The protein below binds the small molecule below.
Small molecule (SMILES): c1cc2c(cc1Nc1ccc3nnnn3n1)CCC2

Binding-site contacts:
Ligand atom NAM contacts residue LEU136 of chain 1.C at 3.9 Å.
Ligand atom CAP contacts residue LEU136 of chain 1.D at 4.0 Å (hydrophobic).
Ligand atom NAO contacts residue ASN133 of chain 1.D at 3.6 Å.
Ligand atom CAE contacts residue LEU136 of chain 1.C at 4.0 Å (hydrophobic).
Ligand atom CAR contacts residue LEU136 of chain 1.C at 3.9 Å (hydrophobic).
Ligand atom NAL contacts residue LEU136 of chain 1.D at 3.6 Å.
Ligand atom CAF contacts residue VAL132 of chain 1.D at 3.4 Å (hydrophobic).
Ligand atom NAK contacts residue VAL132 of chain 1.C at 3.8 Å.
Ligand atom CAH contacts residue PHE186 of chain 1.C at 3.8 Å (hydrophobic).
Ligand atom NAA contacts residue TRP128 of chain 1.C at 3.9 Å.
Ligand atom CAQ contacts residue LEU136 of chain 1.C at 3.3 Å (hydrophobic).
Ligand atom CAG contacts residue VAL132 of chain 1.D at 3.6 Å (hydrophobic).
Ligand atom NAL contacts residue VAL132 of chain 1.C at 3.5 Å.
Ligand atom CAI contacts residue ALA178 of chain 1.D at 3.3 Å (hydrophobic).
Ligand atom CAQ contacts residue VAL132 of chain 1.D at 4.0 Å (hydrophobic).
Ligand atom NAM contacts residue VAL132 of chain 1.C at 4.0 Å.
Ligand atom CAI contacts residue GLY185 of chain 1.C at 3.8 Å.
Ligand atom CAI contacts residue GLY182 of chain 1.D at 3.9 Å.
Ligand atom CAD contacts residue ASN133 of chain 1.C at 3.6 Å.
Ligand atom NAA contacts residue VAL132 of chain 1.C at 3.8 Å.
Ligand atom CAC contacts residue PHE129 of chain 1.C at 3.5 Å (hydrophobic).
Ligand atom CAI contacts residue PHE186 of chain 1.C at 3.8 Å (hydrophobic).
Ligand atom CAP contacts residue VAL132 of chain 1.D at 3.9 Å (hydrophobic).
Ligand atom CAP contacts residue LEU136 of chain 1.C at 3.4 Å (hydrophobic).
Ligand atom NAM contacts residue LEU136 of chain 1.D at 3.3 Å.
Ligand atom CAC contacts residue VAL132 of chain 1.C at 3.9 Å (hydrophobic).
Ligand atom CAE contacts residue ASN133 of chain 1.D at 4.0 Å.
Ligand atom CAR contacts residue VAL132 of chain 1.D at 3.9 Å (hydrophobic).
Ligand atom CAN contacts residue LEU136 of chain 1.C at 3.8 Å (hydrophobic).
Ligand atom CAD contacts residue LEU136 of chain 1.D at 3.8 Å (hydrophobic).
Ligand atom CAE contacts residue VAL132 of chain 1.D at 3.6 Å (hydrophobic).
Ligand atom CAS contacts residue GLY182 of chain 1.C at 3.6 Å.
Ligand atom CAQ contacts residue LEU136 of chain 1.D at 4.0 Å (hydrophobic).
Ligand atom CAH contacts residue GLY185 of chain 1.C at 4.0 Å.
Ligand atom CAB contacts residue VAL132 of chain 1.C at 3.5 Å (hydrophobic).
Ligand atom NAJ contacts residue VAL132 of chain 1.C at 3.9 Å.
Ligand atom NAO contacts residue LEU136 of chain 1.D at 3.7 Å.
Ligand atom NAO contacts residue LEU136 of chain 1.C at 3.6 Å.
Ligand atom CAN contacts residue LEU136 of chain 1.D at 3.4 Å (hydrophobic).
Ligand atom CAS contacts residue GLY182 of chain 1.D at 3.8 Å.

Sequence of chain 1.D:
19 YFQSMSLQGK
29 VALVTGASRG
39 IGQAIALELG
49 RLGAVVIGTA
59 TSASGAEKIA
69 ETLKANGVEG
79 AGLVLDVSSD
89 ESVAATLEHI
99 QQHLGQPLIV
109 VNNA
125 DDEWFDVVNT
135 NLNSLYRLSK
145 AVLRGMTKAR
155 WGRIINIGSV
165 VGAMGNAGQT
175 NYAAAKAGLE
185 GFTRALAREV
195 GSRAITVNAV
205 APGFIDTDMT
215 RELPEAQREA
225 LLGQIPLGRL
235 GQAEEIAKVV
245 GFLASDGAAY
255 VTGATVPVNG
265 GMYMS

Sequence of chain 1.C:
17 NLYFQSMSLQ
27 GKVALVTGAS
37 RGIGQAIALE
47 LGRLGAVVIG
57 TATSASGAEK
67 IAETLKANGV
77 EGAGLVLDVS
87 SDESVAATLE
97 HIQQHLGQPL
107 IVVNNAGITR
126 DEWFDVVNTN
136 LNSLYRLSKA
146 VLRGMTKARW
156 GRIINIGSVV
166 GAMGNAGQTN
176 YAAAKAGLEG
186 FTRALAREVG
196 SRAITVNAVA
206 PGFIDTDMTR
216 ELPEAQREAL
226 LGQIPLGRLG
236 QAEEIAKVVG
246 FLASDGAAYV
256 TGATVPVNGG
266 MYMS